Sequence of chain 1.C:
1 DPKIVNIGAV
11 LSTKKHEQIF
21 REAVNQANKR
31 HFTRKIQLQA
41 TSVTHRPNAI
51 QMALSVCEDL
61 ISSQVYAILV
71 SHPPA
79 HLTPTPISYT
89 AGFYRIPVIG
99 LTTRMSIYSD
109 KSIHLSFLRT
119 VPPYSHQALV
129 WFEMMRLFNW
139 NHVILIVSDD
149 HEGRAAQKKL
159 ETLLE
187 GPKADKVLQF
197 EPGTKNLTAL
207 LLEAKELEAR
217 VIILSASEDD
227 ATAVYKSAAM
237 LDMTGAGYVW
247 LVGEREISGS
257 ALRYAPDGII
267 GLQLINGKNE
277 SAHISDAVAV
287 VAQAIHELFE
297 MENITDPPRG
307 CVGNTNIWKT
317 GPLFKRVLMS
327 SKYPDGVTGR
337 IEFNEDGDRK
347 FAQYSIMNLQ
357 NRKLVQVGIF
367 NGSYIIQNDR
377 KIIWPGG

Sequence of chain 1.D:
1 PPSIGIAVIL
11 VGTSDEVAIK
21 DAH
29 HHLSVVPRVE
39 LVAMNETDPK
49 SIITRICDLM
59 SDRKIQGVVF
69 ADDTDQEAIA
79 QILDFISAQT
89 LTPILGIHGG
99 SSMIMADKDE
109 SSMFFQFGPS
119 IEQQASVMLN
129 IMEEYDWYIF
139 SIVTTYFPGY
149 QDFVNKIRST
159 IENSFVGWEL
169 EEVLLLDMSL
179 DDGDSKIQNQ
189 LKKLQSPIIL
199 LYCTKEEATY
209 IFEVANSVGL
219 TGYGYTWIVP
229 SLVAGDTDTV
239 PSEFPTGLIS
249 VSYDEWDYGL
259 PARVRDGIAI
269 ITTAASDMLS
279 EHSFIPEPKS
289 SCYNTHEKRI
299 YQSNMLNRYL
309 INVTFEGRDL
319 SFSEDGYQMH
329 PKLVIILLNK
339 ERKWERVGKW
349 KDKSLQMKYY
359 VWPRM

The small molecule below binds the protein below.
Small molecule (SMILES): CS(=O)(=O)Nc1ccc(OC[C@@H](O)CNCCc2ccc(Cl)c(Cl)c2)cc1

Binding-site contacts:
Ligand atom CL2 contacts residue THR88 of chain 1.C at 3.7 Å.
Ligand atom N20 contacts residue PHE145 of chain 1.D at 3.2 Å (h-bond).
Ligand atom C01 contacts residue TYR87 of chain 1.C at 3.6 Å (hydrophobic).
Ligand atom C22 contacts residue TYR144 of chain 1.D at 3.4 Å (hydrophobic).
Ligand atom S21 contacts residue GLU205 of chain 1.D at 3.4 Å (salt-bridge).
Ligand atom O24 contacts residue MET176 of chain 1.D at 3.2 Å.
Ligand atom C05 contacts residue GLN79 of chain 1.D at 3.8 Å.
Ligand atom C06 contacts residue TYR87 of chain 1.C at 3.5 Å (hydrophobic).
Ligand atom C17 contacts residue PHE145 of chain 1.D at 3.5 Å (hydrophobic).
Ligand atom O23 contacts residue TYR144 of chain 1.D at 3.6 Å.
Ligand atom C07 contacts residue GLN79 of chain 1.D at 3.0 Å.
Ligand atom CL2 contacts residue PRO47 of chain 1.D at 3.4 Å.
Ligand atom O24 contacts residue SER177 of chain 1.D at 3.4 Å (h-bond).
Ligand atom C03 contacts residue TYR87 of chain 1.C at 3.4 Å (hydrophobic).
Ligand atom C17 contacts residue GLU205 of chain 1.D at 3.5 Å.
Ligand atom C11 contacts residue GLN79 of chain 1.D at 3.4 Å.
Ligand atom O23 contacts residue MET176 of chain 1.D at 2.9 Å (h-bond).
Ligand atom N09 contacts residue ILE111 of chain 1.C at 3.2 Å (h-bond).
Ligand atom C03 contacts residue PHE83 of chain 1.D at 3.8 Å (hydrophobic).
Ligand atom C15 contacts residue SER110 of chain 1.C at 3.6 Å.
Ligand atom O24 contacts residue GLU205 of chain 1.D at 3.2 Å (salt-bridge).
Ligand atom O23 contacts residue LEU174 of chain 1.D at 3.6 Å.
Ligand atom CL2 contacts residue TYR87 of chain 1.C at 3.5 Å.
Ligand atom N20 contacts residue TYR144 of chain 1.D at 3.6 Å.
Ligand atom CL2 contacts residue PHE91 of chain 1.C at 3.7 Å.
Ligand atom C10 contacts residue ILE111 of chain 1.C at 3.1 Å (hydrophobic).
Ligand atom O23 contacts residue GLU205 of chain 1.D at 3.7 Å.
Ligand atom C14 contacts residue LEU113 of chain 1.C at 3.4 Å (hydrophobic).
Ligand atom C16 contacts residue TYR144 of chain 1.D at 3.5 Å (hydrophobic).
Ligand atom C19 contacts residue LEU113 of chain 1.C at 3.8 Å (hydrophobic).
Ligand atom C12 contacts residue SER110 of chain 1.C at 3.1 Å.
Ligand atom C16 contacts residue PHE145 of chain 1.D at 3.8 Å (hydrophobic).
Ligand atom N09 contacts residue TYR87 of chain 1.C at 3.3 Å.
Ligand atom O13 contacts residue LEU113 of chain 1.C at 3.6 Å.
Ligand atom O23 contacts residue THR143 of chain 1.D at 3.6 Å.
Ligand atom C15 contacts residue LEU113 of chain 1.C at 3.5 Å (hydrophobic).
Ligand atom O25 contacts residue GLN79 of chain 1.D at 2.5 Å (h-bond).
Ligand atom C18 contacts residue GLU205 of chain 1.D at 3.3 Å.
Ligand atom C04 contacts residue TYR87 of chain 1.C at 3.2 Å (hydrophobic).
Ligand atom N20 contacts residue GLU205 of chain 1.D at 2.8 Å (salt-bridge).